Sequence of chain 4.A:
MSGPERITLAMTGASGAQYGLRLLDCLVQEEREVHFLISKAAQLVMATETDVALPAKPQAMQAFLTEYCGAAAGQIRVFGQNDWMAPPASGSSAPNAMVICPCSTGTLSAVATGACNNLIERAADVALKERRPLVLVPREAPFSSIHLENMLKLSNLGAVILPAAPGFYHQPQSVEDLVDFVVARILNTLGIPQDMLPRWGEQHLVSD

Sequence of chain 2.A:
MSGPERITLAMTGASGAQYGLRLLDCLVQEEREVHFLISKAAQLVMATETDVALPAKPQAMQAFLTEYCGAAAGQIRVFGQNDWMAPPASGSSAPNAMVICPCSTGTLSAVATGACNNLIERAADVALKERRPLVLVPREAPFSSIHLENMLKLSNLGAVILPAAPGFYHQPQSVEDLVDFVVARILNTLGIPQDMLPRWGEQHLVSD

A protein and the small-molecule ligand that binds it are described below.
Small molecule (SMILES): C=C(C)CCOP(=O)(O)O

Sequence of chain 9.A:
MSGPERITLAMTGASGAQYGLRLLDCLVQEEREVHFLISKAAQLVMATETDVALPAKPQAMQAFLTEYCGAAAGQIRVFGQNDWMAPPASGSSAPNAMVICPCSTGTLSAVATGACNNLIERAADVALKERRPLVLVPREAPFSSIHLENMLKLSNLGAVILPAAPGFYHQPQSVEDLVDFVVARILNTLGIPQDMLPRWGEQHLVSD

Binding-site contacts:
Ligand atom C2 contacts residue FNR1 of chain 2.D at 3.3 Å.
Ligand atom C1 contacts residue ARG143 of chain 9.A at 3.6 Å.
Ligand atom C5 contacts residue SER111 of chain 9.A at 3.6 Å.
Ligand atom C2 contacts residue ARG143 of chain 9.A at 3.6 Å.
Ligand atom O contacts residue LYS150 of chain 9.A at 3.6 Å (salt-bridge).
Ligand atom O1 contacts residue ARG143 of chain 9.A at 3.5 Å (salt-bridge).
Ligand atom O3 contacts residue ARG206 of chain 4.A at 2.8 Å (salt-bridge).
Ligand atom O2 contacts residue ARG206 of chain 4.A at 2.9 Å (salt-bridge).
Ligand atom C4 contacts residue FNR1 of chain 2.D at 3.9 Å.
Ligand atom O2 contacts residue GLU161 of chain 2.A at 3.9 Å.
Ligand atom C3 contacts residue SER111 of chain 9.A at 3.6 Å.
Ligand atom P1 contacts residue ARG206 of chain 4.A at 3.7 Å.
Ligand atom C2 contacts residue ALA110 of chain 9.A at 3.5 Å (hydrophobic).
Ligand atom C2 contacts residue SER111 of chain 9.A at 3.7 Å.
Ligand atom C3 contacts residue FNR1 of chain 2.D at 3.5 Å.
Ligand atom O2 contacts residue SER111 of chain 9.A at 3.6 Å (h-bond).
Ligand atom O3 contacts residue TYR190 of chain 4.A at 2.7 Å (h-bond).
Ligand atom P1 contacts residue SER111 of chain 9.A at 3.7 Å.
Ligand atom C1 contacts residue FNR1 of chain 2.D at 3.2 Å.
Ligand atom C4 contacts residue TRP221 of chain 4.A at 3.6 Å (hydrophobic).
Ligand atom O2 contacts residue GLY112 of chain 9.A at 2.7 Å (h-bond).
Ligand atom P1 contacts residue TYR190 of chain 4.A at 3.8 Å.
Ligand atom O contacts residue ARG143 of chain 9.A at 2.9 Å (salt-bridge).
Ligand atom C5 contacts residue TRP221 of chain 4.A at 3.8 Å (hydrophobic).
Ligand atom P1 contacts residue GLY112 of chain 9.A at 3.9 Å.
Ligand atom P1 contacts residue ARG160 of chain 2.A at 3.9 Å.
Ligand atom C5 contacts residue TYR190 of chain 4.A at 3.8 Å (hydrophobic).
Ligand atom C1 contacts residue TYR190 of chain 4.A at 3.7 Å (hydrophobic).
Ligand atom O2 contacts residue LYS150 of chain 9.A at 2.8 Å (salt-bridge).
Ligand atom O1 contacts residue TYR190 of chain 4.A at 3.8 Å.
Ligand atom O contacts residue GLU161 of chain 2.A at 2.6 Å (salt-bridge).
Ligand atom P1 contacts residue LYS150 of chain 9.A at 3.8 Å.
Ligand atom O contacts residue ARG160 of chain 2.A at 3.6 Å (salt-bridge).
Ligand atom O3 contacts residue ARG160 of chain 2.A at 3.0 Å (salt-bridge).
Ligand atom C5 contacts residue FNR1 of chain 2.D at 3.8 Å.
Ligand atom O1 contacts residue SER111 of chain 9.A at 2.9 Å (h-bond).
Ligand atom O1 contacts residue GLY112 of chain 9.A at 3.9 Å.
Ligand atom P1 contacts residue GLU161 of chain 2.A at 3.7 Å.
Ligand atom P1 contacts residue ARG143 of chain 9.A at 3.7 Å.
Ligand atom C4 contacts residue TRP105 of chain 9.A at 3.2 Å (hydrophobic).